The small molecule below binds the protein below.
Small molecule (SMILES): CC(=O)N[C@H]1[C@H](O[C@H]2[C@H](O)[C@@H](NC(C)=O)CO[C@@H]2CO)O[C@H](CO)[C@@H](O)[C@@H]1O

Binding-site contacts:
Ligand atom O5 contacts residue TYR168 of chain 1.B at 3.7 Å.
Ligand atom O5 contacts residue ASN193 of chain 1.B at 2.4 Å (h-bond).
Ligand atom C7 contacts residue TYR168 of chain 1.B at 3.9 Å (hydrophobic).
Ligand atom O5 contacts residue SER170 of chain 1.B at 3.4 Å (h-bond).
Ligand atom C1 contacts residue TYR168 of chain 1.B at 3.8 Å (hydrophobic).
Ligand atom C5 contacts residue SER170 of chain 1.B at 4.3 Å.
Ligand atom C4 contacts residue TYR168 of chain 1.B at 3.6 Å (hydrophobic).
Ligand atom C3 contacts residue TYR168 of chain 1.B at 4.1 Å (hydrophobic).
Ligand atom C8 contacts residue PRO166 of chain 1.B at 4.0 Å (hydrophobic).
Ligand atom C7 contacts residue ASN193 of chain 1.B at 3.5 Å.
Ligand atom O3 contacts residue TYR168 of chain 1.B at 3.6 Å.
Ligand atom C2 contacts residue TYR168 of chain 1.B at 4.0 Å (hydrophobic).
Ligand atom N2 contacts residue ASN193 of chain 1.B at 2.7 Å (h-bond).
Ligand atom C7 contacts residue PRO166 of chain 1.B at 4.2 Å (hydrophobic).
Ligand atom C6 contacts residue VAL169 of chain 1.B at 4.2 Å (hydrophobic).
Ligand atom C7 contacts residue CYS161 of chain 1.B at 3.8 Å (hydrophobic).
Ligand atom O7 contacts residue VAL169 of chain 1.B at 4.2 Å.
Ligand atom C4 contacts residue VAL169 of chain 1.B at 4.2 Å (hydrophobic).
Ligand atom O4 contacts residue TYR168 of chain 1.B at 4.3 Å.
Ligand atom C5 contacts residue VAL169 of chain 1.B at 4.2 Å (hydrophobic).
Ligand atom O5 contacts residue VAL169 of chain 1.B at 3.2 Å.
Ligand atom O6 contacts residue TYR168 of chain 1.B at 4.1 Å.
Ligand atom O7 contacts residue CYS161 of chain 1.B at 3.3 Å (h-bond).
Ligand atom O6 contacts residue SER170 of chain 1.B at 2.9 Å (h-bond).
Ligand atom O7 contacts residue PRO166 of chain 1.B at 3.7 Å.
Ligand atom C4 contacts residue ASN193 of chain 1.B at 4.2 Å.
Ligand atom C7 contacts residue CYS167 of chain 1.B at 4.2 Å (hydrophobic).
Ligand atom C2 contacts residue VAL169 of chain 1.B at 3.8 Å (hydrophobic).
Ligand atom C1 contacts residue VAL169 of chain 1.B at 3.5 Å (hydrophobic).
Ligand atom C6 contacts residue SER170 of chain 1.B at 4.0 Å.
Ligand atom O7 contacts residue ASN193 of chain 1.B at 3.9 Å.
Ligand atom O7 contacts residue TYR168 of chain 1.B at 2.7 Å (h-bond).
Ligand atom C2 contacts residue ASN193 of chain 1.B at 2.3 Å.
Ligand atom C1 contacts residue ASN193 of chain 1.B at 1.4 Å.
Ligand atom C8 contacts residue TYR162 of chain 1.B at 3.6 Å (hydrophobic).
Ligand atom C5 contacts residue TYR168 of chain 1.B at 4.2 Å (hydrophobic).
Ligand atom O7 contacts residue CYS167 of chain 1.B at 3.1 Å (h-bond).
Ligand atom C5 contacts residue ASN193 of chain 1.B at 3.7 Å.
Ligand atom C3 contacts residue ASN193 of chain 1.B at 3.7 Å.
Ligand atom C8 contacts residue TYR163 of chain 1.B at 4.0 Å (hydrophobic).

Sequence of chain 1.B:
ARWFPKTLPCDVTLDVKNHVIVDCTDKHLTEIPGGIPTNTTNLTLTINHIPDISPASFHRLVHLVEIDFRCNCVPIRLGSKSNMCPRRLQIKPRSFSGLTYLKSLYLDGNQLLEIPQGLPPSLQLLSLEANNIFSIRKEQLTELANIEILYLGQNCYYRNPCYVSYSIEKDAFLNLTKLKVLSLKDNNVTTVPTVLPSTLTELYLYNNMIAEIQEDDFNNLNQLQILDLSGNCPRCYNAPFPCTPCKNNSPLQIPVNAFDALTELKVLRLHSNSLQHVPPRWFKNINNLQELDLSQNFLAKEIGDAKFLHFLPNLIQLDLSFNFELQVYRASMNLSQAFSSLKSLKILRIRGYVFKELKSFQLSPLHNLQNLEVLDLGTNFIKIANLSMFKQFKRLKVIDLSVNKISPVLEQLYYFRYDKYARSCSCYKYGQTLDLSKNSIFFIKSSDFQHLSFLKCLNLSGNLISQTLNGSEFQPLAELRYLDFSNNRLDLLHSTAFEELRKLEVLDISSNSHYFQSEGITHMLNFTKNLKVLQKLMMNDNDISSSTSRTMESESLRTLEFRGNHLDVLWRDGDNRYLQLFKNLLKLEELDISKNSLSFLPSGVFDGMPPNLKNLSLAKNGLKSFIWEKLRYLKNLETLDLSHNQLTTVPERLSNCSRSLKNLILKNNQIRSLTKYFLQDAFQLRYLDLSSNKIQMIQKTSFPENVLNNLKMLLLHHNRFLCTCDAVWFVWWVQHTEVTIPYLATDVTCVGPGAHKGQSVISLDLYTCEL